A protein and the small-molecule ligand that binds it are described below.
Small molecule (SMILES): O=C(O)[C@@](O)(COP(=O)(O)O)[C@H](O)[C@H](O)COP(=O)(O)O

Sequence of chain 1.C:
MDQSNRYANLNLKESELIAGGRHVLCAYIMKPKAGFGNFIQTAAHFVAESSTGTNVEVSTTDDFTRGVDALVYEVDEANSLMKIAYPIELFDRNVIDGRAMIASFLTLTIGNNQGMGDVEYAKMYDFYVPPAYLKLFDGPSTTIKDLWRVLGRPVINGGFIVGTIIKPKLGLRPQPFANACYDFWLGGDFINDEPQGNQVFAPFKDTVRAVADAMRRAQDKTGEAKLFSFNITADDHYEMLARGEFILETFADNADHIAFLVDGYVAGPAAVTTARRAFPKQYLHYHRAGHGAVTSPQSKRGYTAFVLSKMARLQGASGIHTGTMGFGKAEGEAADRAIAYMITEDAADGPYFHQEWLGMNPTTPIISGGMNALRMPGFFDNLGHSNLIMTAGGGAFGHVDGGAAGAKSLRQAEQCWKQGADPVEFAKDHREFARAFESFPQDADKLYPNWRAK

Binding-site contacts:
Ligand atom O3 contacts residue KCX212 of chain 1.D at 2.8 Å (h-bond).
Ligand atom O2 contacts residue ILE185 of chain 1.D at 3.4 Å.
Ligand atom O3 contacts residue HIS308 of chain 1.D at 2.8 Å (h-bond).
Ligand atom O7 contacts residue MG1 of chain 1.N at 2.2 Å.
Ligand atom O4 contacts residue SER389 of chain 1.D at 2.8 Å (h-bond).
Ligand atom O2 contacts residue KCX212 of chain 1.D at 3.1 Å (h-bond).
Ligand atom C1 contacts residue SER389 of chain 1.D at 3.5 Å.
Ligand atom C contacts residue MG1 of chain 1.N at 2.8 Å.
Ligand atom O7 contacts residue ASP214 of chain 1.D at 3.1 Å (salt-bridge).
Ligand atom O2 contacts residue MG1 of chain 1.N at 2.3 Å.
Ligand atom O5P contacts residue ARG309 of chain 1.D at 3.0 Å (salt-bridge).
Ligand atom O7 contacts residue GLU215 of chain 1.D at 3.1 Å (salt-bridge).
Ligand atom O2P contacts residue THR74 of chain 1.C at 2.9 Å (h-bond).
Ligand atom O3P contacts residue LYS350 of chain 1.D at 2.8 Å (salt-bridge).
Ligand atom C3 contacts residue KCX212 of chain 1.D at 3.1 Å.
Ligand atom O1P contacts residue ILE185 of chain 1.D at 3.4 Å.
Ligand atom O6P contacts residue HIS342 of chain 1.D at 3.5 Å.
Ligand atom O2 contacts residue ASP214 of chain 1.D at 3.3 Å (salt-bridge).
Ligand atom O3P contacts residue GLY391 of chain 1.D at 2.7 Å (h-bond).
Ligand atom O7 contacts residue ASN132 of chain 1.C at 2.9 Å (h-bond).
Ligand atom O3 contacts residue ASN132 of chain 1.C at 3.3 Å (h-bond).
Ligand atom O2P contacts residue GLY415 of chain 1.D at 2.8 Å (h-bond).
Ligand atom O3 contacts residue MG1 of chain 1.N at 2.1 Å.
Ligand atom O4P contacts residue SER389 of chain 1.D at 3.2 Å (h-bond).
Ligand atom O1P contacts residue GLY414 of chain 1.D at 2.8 Å (h-bond).
Ligand atom C contacts residue LYS187 of chain 1.D at 3.3 Å.
Ligand atom O3 contacts residue GLU215 of chain 1.D at 3.0 Å (salt-bridge).
Ligand atom C contacts residue ASN132 of chain 1.C at 3.4 Å.
Ligand atom O6 contacts residue LYS350 of chain 1.D at 2.9 Å (salt-bridge).
Ligand atom O7 contacts residue LYS187 of chain 1.D at 3.2 Å (salt-bridge).
Ligand atom C2 contacts residue MG1 of chain 1.N at 2.8 Å.
Ligand atom O2 contacts residue LYS187 of chain 1.D at 3.1 Å (salt-bridge).
Ligand atom O7 contacts residue LYS189 of chain 1.D at 2.7 Å (salt-bridge).
Ligand atom O4 contacts residue GLY390 of chain 1.D at 3.0 Å (h-bond).
Ligand atom O2P contacts residue GLY414 of chain 1.D at 3.5 Å.
Ligand atom C3 contacts residue MG1 of chain 1.N at 3.0 Å.
Ligand atom O6P contacts residue ARG309 of chain 1.D at 2.9 Å (salt-bridge).
Ligand atom O4P contacts residue HIS342 of chain 1.D at 2.7 Å (h-bond).
Ligand atom O6 contacts residue GLU69 of chain 1.C at 3.5 Å (salt-bridge).
Ligand atom O1 contacts residue LYS187 of chain 1.D at 3.2 Å (salt-bridge).

Sequence of chain 1.D:
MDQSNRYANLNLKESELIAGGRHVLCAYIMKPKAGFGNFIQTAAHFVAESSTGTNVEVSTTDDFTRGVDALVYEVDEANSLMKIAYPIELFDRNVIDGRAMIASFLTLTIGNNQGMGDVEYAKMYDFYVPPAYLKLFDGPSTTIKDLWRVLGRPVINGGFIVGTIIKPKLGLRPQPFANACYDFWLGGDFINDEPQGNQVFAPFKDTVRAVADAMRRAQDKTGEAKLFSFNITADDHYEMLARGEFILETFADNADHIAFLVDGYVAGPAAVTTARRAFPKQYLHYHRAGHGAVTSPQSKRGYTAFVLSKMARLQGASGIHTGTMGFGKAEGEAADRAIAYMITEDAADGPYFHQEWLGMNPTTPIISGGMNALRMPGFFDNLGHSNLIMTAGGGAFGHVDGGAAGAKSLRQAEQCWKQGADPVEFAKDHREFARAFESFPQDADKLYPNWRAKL